Binding-site contacts:
Ligand atom O2A contacts residue HIS174 of chain 1.C at 3.6 Å.
Ligand atom CGD contacts residue TRP200 of chain 1.C at 3.3 Å (hydrophobic).
Ligand atom C2B contacts residue GLN187 of chain 1.C at 3.8 Å.
Ligand atom CBB contacts residue GLN187 of chain 1.C at 3.2 Å.
Ligand atom C3B contacts residue GLY178 of chain 1.C at 3.5 Å.
Ligand atom CGA contacts residue MET219 of chain 1.C at 3.3 Å (hydrophobic).
Ligand atom CAB contacts residue ARG179 of chain 1.C at 3.8 Å.
Ligand atom CMB contacts residue GLY178 of chain 1.C at 3.4 Å.
Ligand atom CHA contacts residue HIS174 of chain 1.C at 3.6 Å.
Ligand atom CAD contacts residue TRP200 of chain 1.C at 3.8 Å (hydrophobic).
Ligand atom C4A contacts residue HIS174 of chain 1.C at 3.4 Å.
Ligand atom CAB contacts residue GLY178 of chain 1.C at 3.3 Å.
Ligand atom CMA contacts residue VAL202 of chain 1.C at 3.4 Å (hydrophobic).
Ligand atom O1A contacts residue TYR147 of chain 1.C at 2.2 Å (h-bond).
Ligand atom C3B contacts residue GLN187 of chain 1.C at 3.7 Å.
Ligand atom C2B contacts residue GLY178 of chain 1.C at 3.4 Å.
Ligand atom O2A contacts residue MET219 of chain 1.C at 2.7 Å (h-bond).
Ligand atom O1D contacts residue LYS151 of chain 1.C at 3.7 Å.
Ligand atom C1A contacts residue HIS174 of chain 1.C at 3.1 Å.
Ligand atom C1B contacts residue GLN187 of chain 1.C at 3.8 Å.
Ligand atom C2A contacts residue ILE189 of chain 1.C at 3.8 Å (hydrophobic).
Ligand atom CBD contacts residue TRP200 of chain 1.C at 3.5 Å (hydrophobic).
Ligand atom FE contacts residue HIS174 of chain 1.C at 3.5 Å.
Ligand atom C1A contacts residue ILE189 of chain 1.C at 3.7 Å (hydrophobic).
Ligand atom CMB contacts residue ILE215 of chain 1.C at 3.4 Å (hydrophobic).
Ligand atom CBA contacts residue MET219 of chain 1.C at 3.1 Å (hydrophobic).
Ligand atom CGA contacts residue TYR147 of chain 1.C at 2.8 Å (hydrophobic).
Ligand atom CBC contacts residue ARG133 of chain 1.C at 3.7 Å.
Ligand atom CHB contacts residue MET219 of chain 1.C at 3.5 Å (hydrophobic).
Ligand atom C3A contacts residue HIS174 of chain 1.C at 3.8 Å.
Ligand atom CAA contacts residue VAL202 of chain 1.C at 3.7 Å (hydrophobic).
Ligand atom CMD contacts residue SER111 of chain 1.C at 3.4 Å.
Ligand atom CAA contacts residue TYR147 of chain 1.C at 3.2 Å (hydrophobic).
Ligand atom O1D contacts residue TRP159 of chain 1.C at 3.2 Å.
Ligand atom CMA contacts residue MET149 of chain 1.C at 3.3 Å (hydrophobic).
Ligand atom CBA contacts residue TYR147 of chain 1.C at 2.8 Å (hydrophobic).
Ligand atom CBD contacts residue LYS151 of chain 1.C at 3.3 Å.
Ligand atom NA contacts residue HIS174 of chain 1.C at 3.0 Å (h-bond).
Ligand atom C2A contacts residue HIS174 of chain 1.C at 3.7 Å.
Ligand atom O2D contacts residue TRP200 of chain 1.C at 3.0 Å.

A small-molecule ligand and the protein it binds are described below.
Small molecule (SMILES): CC1=C(CCC(=O)O)C2=Cc3c(CCC(=O)O)c(C)c4n3[Fe@]35n6c(c(C)c(CCC(=O)O)c6=CC1=[N+]23)=CC1=[N+]5C(=C4)C(C)=C1CCC(=O)O

Sequence of chain 1.C:
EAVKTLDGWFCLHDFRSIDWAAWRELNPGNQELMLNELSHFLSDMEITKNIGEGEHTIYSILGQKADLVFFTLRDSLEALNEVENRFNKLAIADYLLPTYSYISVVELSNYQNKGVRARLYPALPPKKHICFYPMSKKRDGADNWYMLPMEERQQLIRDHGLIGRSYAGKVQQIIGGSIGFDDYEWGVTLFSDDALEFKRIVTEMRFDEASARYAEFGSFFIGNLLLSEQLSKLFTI